The small molecule below binds the protein below.
Small molecule (SMILES): CCCOc1ccc2cc(S(=O)(=O)Nc3ccc(C(=O)O)cc3)ccc2c1

Binding-site contacts:
Ligand atom O1 contacts residue ASP149 of chain 19.A at 3.6 Å.
Ligand atom C20 contacts residue ARG227 of chain 36.A at 3.6 Å.
Ligand atom C6 contacts residue PHE236 of chain 36.C at 3.5 Å (hydrophobic).
Ligand atom O4 contacts residue ARG227 of chain 36.A at 3.3 Å (salt-bridge).
Ligand atom C4 contacts residue ASN148 of chain 19.A at 3.3 Å.
Ligand atom C16 contacts residue THR235 of chain 36.C at 3.8 Å.
Ligand atom O2 contacts residue GLN233 of chain 36.C at 3.0 Å.
Ligand atom O5 contacts residue TRP152 of chain 19.A at 3.5 Å (h-bond).
Ligand atom O5 contacts residue ARG212 of chain 19.A at 3.3 Å (salt-bridge).
Ligand atom O5 contacts residue ARG227 of chain 36.A at 3.5 Å (salt-bridge).
Ligand atom C7 contacts residue THR235 of chain 36.C at 3.8 Å.
Ligand atom C9 contacts residue ASP234 of chain 36.C at 3.6 Å.
Ligand atom O1 contacts residue TYR150 of chain 19.A at 3.0 Å (h-bond).
Ligand atom C15 contacts residue TYR66 of chain 36.A at 3.4 Å (hydrophobic).
Ligand atom O2 contacts residue THR235 of chain 36.C at 3.0 Å.
Ligand atom N1 contacts residue GLN233 of chain 36.C at 3.3 Å (h-bond).
Ligand atom C3 contacts residue ASP149 of chain 19.A at 3.5 Å.
Ligand atom O1 contacts residue GLN233 of chain 36.C at 3.5 Å (h-bond).
Ligand atom C8 contacts residue ASP234 of chain 36.C at 3.3 Å.
Ligand atom O5 contacts residue TYR229 of chain 36.A at 3.8 Å.
Ligand atom C3 contacts residue ASN148 of chain 19.A at 3.5 Å.
Ligand atom N1 contacts residue GLN153 of chain 19.A at 2.7 Å (h-bond).
Ligand atom C2 contacts residue TYR66 of chain 36.A at 3.8 Å (hydrophobic).
Ligand atom C10 contacts residue ASP234 of chain 36.C at 3.8 Å.
Ligand atom C5 contacts residue GLN153 of chain 19.A at 3.2 Å.
Ligand atom C16 contacts residue PHE236 of chain 36.C at 3.7 Å (hydrophobic).
Ligand atom C10 contacts residue ASN148 of chain 19.A at 3.7 Å.
Ligand atom O4 contacts residue ARG212 of chain 19.A at 2.8 Å (salt-bridge).
Ligand atom N1 contacts residue PHE236 of chain 36.C at 3.6 Å.
Ligand atom O2 contacts residue ASP234 of chain 36.C at 3.7 Å.
Ligand atom S1 contacts residue GLN233 of chain 36.C at 3.7 Å.
Ligand atom C20 contacts residue ARG212 of chain 19.A at 3.4 Å.
Ligand atom C13 contacts residue TYR66 of chain 36.A at 3.4 Å (hydrophobic).
Ligand atom C8 contacts residue ASN148 of chain 19.A at 3.3 Å.
Ligand atom O2 contacts residue PHE236 of chain 36.C at 3.4 Å (h-bond).
Ligand atom C9 contacts residue ASN148 of chain 19.A at 3.7 Å.
Ligand atom C14 contacts residue TYR66 of chain 36.A at 3.4 Å (hydrophobic).
Ligand atom C1 contacts residue GLN153 of chain 19.A at 3.4 Å.
Ligand atom C6 contacts residue GLN153 of chain 19.A at 3.2 Å.
Ligand atom C4 contacts residue ASP149 of chain 19.A at 3.5 Å.

Sequence of chain 36.C:
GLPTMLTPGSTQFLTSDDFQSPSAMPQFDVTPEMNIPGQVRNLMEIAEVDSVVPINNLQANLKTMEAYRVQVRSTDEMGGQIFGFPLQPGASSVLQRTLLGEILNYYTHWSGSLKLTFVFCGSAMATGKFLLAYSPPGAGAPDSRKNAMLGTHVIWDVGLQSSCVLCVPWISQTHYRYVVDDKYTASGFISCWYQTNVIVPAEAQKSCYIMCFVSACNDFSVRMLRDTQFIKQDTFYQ

Sequence of chain 19.A:
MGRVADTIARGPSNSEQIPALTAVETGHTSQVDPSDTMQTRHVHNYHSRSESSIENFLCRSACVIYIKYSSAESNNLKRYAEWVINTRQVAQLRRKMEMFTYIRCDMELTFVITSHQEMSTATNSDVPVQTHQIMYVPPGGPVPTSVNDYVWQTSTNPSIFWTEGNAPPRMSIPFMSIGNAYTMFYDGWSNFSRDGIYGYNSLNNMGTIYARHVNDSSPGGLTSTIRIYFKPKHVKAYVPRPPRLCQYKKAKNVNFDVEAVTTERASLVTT

Sequence of chain 36.A:
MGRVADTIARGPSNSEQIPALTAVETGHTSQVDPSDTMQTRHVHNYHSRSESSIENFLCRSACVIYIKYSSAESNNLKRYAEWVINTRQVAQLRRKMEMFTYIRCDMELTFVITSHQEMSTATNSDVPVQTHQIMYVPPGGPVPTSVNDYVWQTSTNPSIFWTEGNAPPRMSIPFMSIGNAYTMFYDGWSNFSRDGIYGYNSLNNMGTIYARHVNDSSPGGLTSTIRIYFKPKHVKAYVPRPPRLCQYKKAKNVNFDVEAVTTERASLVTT